Binding-site contacts:
Ligand atom OCI contacts residue LEU57 of chain 1.G at 3.4 Å.
Ligand atom CBZ contacts residue PRO48 of chain 1.F at 3.6 Å (hydrophobic).
Ligand atom OBJ contacts residue HIS64 of chain 1.F at 3.4 Å.
Ligand atom CBH contacts residue ARG18 of chain 1.F at 3.6 Å.
Ligand atom CBT contacts residue LEU55 of chain 1.G at 3.7 Å (hydrophobic).
Ligand atom CBQ contacts residue HIS59 of chain 1.F at 3.4 Å.
Ligand atom NCL contacts residue ASN103 of chain 1.G at 3.4 Å (h-bond).
Ligand atom CBM contacts residue TYR47 of chain 1.F at 3.2 Å (hydrophobic).
Ligand atom OBO contacts residue SER60 of chain 1.F at 2.7 Å (h-bond).
Ligand atom O contacts residue TYR61 of chain 1.F at 3.4 Å.
Ligand atom CBE contacts residue TYR61 of chain 1.F at 3.6 Å (hydrophobic).
Ligand atom CAP contacts residue ASN103 of chain 1.G at 3.1 Å.
Ligand atom NCB contacts residue ARG56 of chain 1.F at 3.5 Å.
Ligand atom CAH contacts residue VAL109 of chain 1.G at 3.6 Å (hydrophobic).
Ligand atom CAD contacts residue HIS59 of chain 1.F at 3.2 Å.
Ligand atom CBP contacts residue TYR47 of chain 1.F at 3.5 Å (hydrophobic).
Ligand atom OBJ contacts residue PHE40 of chain 1.F at 3.5 Å.
Ligand atom CBP contacts residue TRP66 of chain 1.F at 3.4 Å (hydrophobic).
Ligand atom CCE contacts residue ILE58 of chain 1.F at 3.6 Å (hydrophobic).
Ligand atom NBS contacts residue HIS59 of chain 1.F at 3.0 Å (h-bond).
Ligand atom C contacts residue TYR61 of chain 1.F at 3.6 Å (hydrophobic).
Ligand atom CBR contacts residue TYR47 of chain 1.F at 3.4 Å (hydrophobic).
Ligand atom CG2 contacts residue TYR47 of chain 1.F at 3.4 Å (hydrophobic).
Ligand atom CAD contacts residue TRP44 of chain 1.G at 3.6 Å (hydrophobic).
Ligand atom NCK contacts residue ASN103 of chain 1.G at 3.0 Å (h-bond).
Ligand atom SCQ contacts residue PRO45 of chain 1.G at 3.4 Å (h-bond).
Ligand atom CBI contacts residue TYR61 of chain 1.F at 3.3 Å (hydrophobic).
Ligand atom CCA contacts residue ARG56 of chain 1.F at 3.3 Å.
Ligand atom CBN contacts residue TRP66 of chain 1.F at 3.5 Å (hydrophobic).
Ligand atom NBL contacts residue TYR47 of chain 1.F at 3.6 Å (h-bond).
Ligand atom OBO contacts residue HIS64 of chain 1.F at 2.8 Å (h-bond).
Ligand atom NCB contacts residue PRO48 of chain 1.F at 3.5 Å.
Ligand atom SCD contacts residue ILE58 of chain 1.F at 3.6 Å.
Ligand atom CAD contacts residue LEU55 of chain 1.G at 3.5 Å (hydrophobic).
Ligand atom CBZ contacts residue ARG56 of chain 1.F at 3.5 Å.
Ligand atom CCF contacts residue ALA54 of chain 1.G at 3.4 Å (hydrophobic).
Ligand atom OCG contacts residue TYR47 of chain 1.F at 2.7 Å (h-bond).
Ligand atom CBP contacts residue HIS59 of chain 1.F at 3.5 Å.
Ligand atom CCC contacts residue PRO48 of chain 1.F at 3.1 Å (hydrophobic).
Ligand atom CBM contacts residue TRP37 of chain 1.F at 3.6 Å (hydrophobic).

Sequence of chain 1.F:
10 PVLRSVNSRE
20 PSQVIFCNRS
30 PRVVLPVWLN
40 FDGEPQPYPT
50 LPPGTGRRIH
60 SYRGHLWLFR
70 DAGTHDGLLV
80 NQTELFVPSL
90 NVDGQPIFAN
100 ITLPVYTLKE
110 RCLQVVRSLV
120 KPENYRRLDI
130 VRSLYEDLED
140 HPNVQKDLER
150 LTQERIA

Sequence of chain 1.G:
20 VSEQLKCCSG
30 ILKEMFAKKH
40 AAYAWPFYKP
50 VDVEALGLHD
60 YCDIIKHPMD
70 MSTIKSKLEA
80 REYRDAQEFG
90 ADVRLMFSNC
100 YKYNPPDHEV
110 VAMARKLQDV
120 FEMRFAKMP

A small-molecule ligand and the protein it binds are described below.
Small molecule (SMILES): Cc1ncsc1-c1ccc(CNC(=O)[C@@H]2C[C@@H](O)CN2C(=O)[C@@H](NC(=O)C2(F)CC2)C(C)(C)SCCCCCCNC(=O)C[C@@H]2N=C(c3ccc(Cl)cc3)c3c(sc(C)c3C)-n3c(C)nnc32)cc1